Sequence of chain 1.A:
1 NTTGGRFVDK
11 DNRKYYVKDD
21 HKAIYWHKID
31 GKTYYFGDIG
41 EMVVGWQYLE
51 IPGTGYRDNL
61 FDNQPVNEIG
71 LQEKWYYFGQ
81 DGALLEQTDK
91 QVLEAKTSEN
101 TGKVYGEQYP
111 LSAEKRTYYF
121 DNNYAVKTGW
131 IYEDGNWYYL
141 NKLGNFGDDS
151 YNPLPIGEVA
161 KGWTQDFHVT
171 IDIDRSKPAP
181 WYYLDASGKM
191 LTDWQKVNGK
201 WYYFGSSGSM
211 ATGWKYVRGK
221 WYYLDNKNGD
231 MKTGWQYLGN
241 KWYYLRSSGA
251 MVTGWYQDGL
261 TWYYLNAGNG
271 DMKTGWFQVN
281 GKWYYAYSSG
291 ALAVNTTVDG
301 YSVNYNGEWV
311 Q

This small molecule binds to this protein.
Small molecule (SMILES): CN1[C@@H]2CC[C@H]1CC(OC(=O)[C@H](CO)c1ccccc1)C2

Binding-site contacts:
Ligand atom C10 contacts residue ARG13 of chain 1.A at 3.8 Å.
Ligand atom C11 contacts residue GLU41 of chain 1.A at 4.5 Å.
Ligand atom C12 contacts residue ASP11 of chain 1.A at 3.2 Å.
Ligand atom C13 contacts residue ASP11 of chain 1.A at 4.0 Å.
Ligand atom C17 contacts residue TYR15 of chain 1.A at 3.5 Å (hydrophobic).
Ligand atom O2 contacts residue ASP11 of chain 1.A at 3.6 Å.
Ligand atom OH contacts residue LYS10 of chain 1.A at 4.0 Å.
Ligand atom C7 contacts residue ASP11 of chain 1.A at 3.9 Å.
Ligand atom C17 contacts residue ARG13 of chain 1.A at 4.2 Å.
Ligand atom C8 contacts residue LYS10 of chain 1.A at 4.3 Å.
Ligand atom C11 contacts residue ARG13 of chain 1.A at 3.9 Å.
Ligand atom C16 contacts residue GLU41 of chain 1.A at 4.0 Å.
Ligand atom OH contacts residue ASP11 of chain 1.A at 3.8 Å.
Ligand atom C10 contacts residue GLU41 of chain 1.A at 3.2 Å.
Ligand atom C9 contacts residue ASP11 of chain 1.A at 4.0 Å.
Ligand atom C17 contacts residue GLU41 of chain 1.A at 3.8 Å.
Ligand atom N contacts residue GLU41 of chain 1.A at 4.3 Å.
Ligand atom C8 contacts residue ASP11 of chain 1.A at 2.8 Å.
Ligand atom C17 contacts residue ASP11 of chain 1.A at 4.4 Å.
Ligand atom C11 contacts residue ASP11 of chain 1.A at 3.9 Å.